A small-molecule ligand and the protein it binds are described below.
Small molecule (SMILES): NC(=O)CC[C@H](NC(=O)[C@H](Cc1ccccc1)NC(=O)[C@@H]1CCCN1C(=O)[C@H](COP(=O)(O)O)NC(=O)CNC(=O)[C@@H]1CCCN1C(=O)[C@H](CC(=O)O)NC(=O)[C@@H]([NH3+])CO)C(=O)O

Sequence of chain 1.A:
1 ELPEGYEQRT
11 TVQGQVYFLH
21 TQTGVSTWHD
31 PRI

Binding-site contacts:
Ligand atom CA contacts residue TRP28 of chain 1.A at 4.0 Å (hydrophobic).
Ligand atom CD contacts residue GLN15 of chain 1.A at 4.0 Å.
Ligand atom CD contacts residue TRP28 of chain 1.A at 4.2 Å (hydrophobic).
Ligand atom CB contacts residue GLN13 of chain 1.A at 4.1 Å.
Ligand atom O contacts residue TYR17 of chain 1.A at 3.9 Å.
Ligand atom CG contacts residue TRP28 of chain 1.A at 4.2 Å (hydrophobic).
Ligand atom C contacts residue GLN15 of chain 1.A at 4.2 Å.
Ligand atom CB contacts residue TRP28 of chain 1.A at 3.3 Å (hydrophobic).
Ligand atom CA contacts residue TRP28 of chain 1.A at 4.4 Å (hydrophobic).
Ligand atom O contacts residue TRP28 of chain 1.A at 3.2 Å (h-bond).
Ligand atom CB contacts residue LEU19 of chain 1.A at 3.2 Å (hydrophobic).
Ligand atom N contacts residue TRP28 of chain 1.A at 3.8 Å.
Ligand atom O1P contacts residue GLN13 of chain 1.A at 2.8 Å (h-bond).
Ligand atom O contacts residue GLN15 of chain 1.A at 3.0 Å (h-bond).
Ligand atom O contacts residue TRP28 of chain 1.A at 3.1 Å.
Ligand atom P contacts residue GLN13 of chain 1.A at 3.9 Å.
Ligand atom CG contacts residue TRP28 of chain 1.A at 3.4 Å (hydrophobic).
Ligand atom CB contacts residue TRP28 of chain 1.A at 2.8 Å (hydrophobic).
Ligand atom OE1 contacts residue TRP28 of chain 1.A at 3.9 Å.
Ligand atom CB contacts residue GLN15 of chain 1.A at 3.9 Å.
Ligand atom CD contacts residue ARG9 of chain 1.A at 4.1 Å.
Ligand atom C contacts residue TRP28 of chain 1.A at 3.7 Å (hydrophobic).
Ligand atom CD contacts residue GLN15 of chain 1.A at 4.4 Å.
Ligand atom OG contacts residue GLN13 of chain 1.A at 3.9 Å.
Ligand atom CD contacts residue TRP28 of chain 1.A at 4.0 Å (hydrophobic).
Ligand atom CG contacts residue VAL16 of chain 1.A at 4.5 Å (hydrophobic).
Ligand atom O contacts residue SER26 of chain 1.A at 3.9 Å.
Ligand atom CB contacts residue TYR17 of chain 1.A at 4.1 Å (hydrophobic).
Ligand atom CA contacts residue TRP28 of chain 1.A at 3.7 Å (hydrophobic).
Ligand atom NE2 contacts residue GLN15 of chain 1.A at 4.1 Å.
Ligand atom CD contacts residue TYR17 of chain 1.A at 3.4 Å (hydrophobic).
Ligand atom CG contacts residue TYR17 of chain 1.A at 3.0 Å (hydrophobic).
Ligand atom CG contacts residue ARG9 of chain 1.A at 3.6 Å.
Ligand atom CG contacts residue LEU19 of chain 1.A at 3.9 Å (hydrophobic).
Ligand atom CA contacts residue TYR17 of chain 1.A at 4.4 Å (hydrophobic).
Ligand atom N contacts residue TRP28 of chain 1.A at 3.9 Å.
Ligand atom C contacts residue TRP28 of chain 1.A at 3.3 Å (hydrophobic).